Binding-site contacts:
Ligand atom N contacts residue VAL111 of chain 1.A at 3.4 Å.
Ligand atom CM contacts residue THR78 of chain 1.A at 4.5 Å.
Ligand atom CM contacts residue VAL111 of chain 1.A at 4.2 Å (hydrophobic).
Ligand atom C3 contacts residue TYR75 of chain 1.A at 4.0 Å (hydrophobic).
Ligand atom CM contacts residue ASP77 of chain 1.A at 4.4 Å.
Ligand atom N contacts residue ASP77 of chain 1.A at 4.2 Å.
Ligand atom N1 contacts residue ASP77 of chain 1.A at 3.7 Å.
Ligand atom C6 contacts residue ASP77 of chain 1.A at 4.0 Å.
Ligand atom C6 contacts residue PRO76 of chain 1.A at 4.4 Å (hydrophobic).
Ligand atom CM contacts residue PHE107 of chain 1.A at 3.6 Å (hydrophobic).
Ligand atom C2 contacts residue PHE107 of chain 1.A at 3.4 Å (hydrophobic).
Ligand atom C2 contacts residue TYR75 of chain 1.A at 3.9 Å (hydrophobic).
Ligand atom C2 contacts residue ASP77 of chain 1.A at 4.0 Å.
Ligand atom C3 contacts residue PRO76 of chain 1.A at 3.9 Å (hydrophobic).
Ligand atom C3 contacts residue PHE107 of chain 1.A at 3.1 Å (hydrophobic).
Ligand atom N1 contacts residue CYS108 of chain 1.A at 4.2 Å.
Ligand atom N contacts residue THR78 of chain 1.A at 3.6 Å.
Ligand atom C4 contacts residue PHE107 of chain 1.A at 3.9 Å (hydrophobic).
Ligand atom N1 contacts residue PRO76 of chain 1.A at 4.4 Å.
Ligand atom C2 contacts residue PRO76 of chain 1.A at 4.1 Å (hydrophobic).
Ligand atom C4 contacts residue PRO76 of chain 1.A at 4.0 Å (hydrophobic).
Ligand atom N contacts residue CYS108 of chain 1.A at 2.8 Å (h-bond).
Ligand atom C3 contacts residue CYS108 of chain 1.A at 3.4 Å (hydrophobic).
Ligand atom N1 contacts residue PHE107 of chain 1.A at 4.3 Å.
Ligand atom CM contacts residue CYS108 of chain 1.A at 1.9 Å (hydrophobic).
Ligand atom CM contacts residue TYR75 of chain 1.A at 3.6 Å (hydrophobic).
Ligand atom C5 contacts residue PRO76 of chain 1.A at 4.2 Å (hydrophobic).
Ligand atom N contacts residue TYR75 of chain 1.A at 4.1 Å.
Ligand atom C2 contacts residue CYS108 of chain 1.A at 3.0 Å (hydrophobic).

Sequence of chain 1.A:
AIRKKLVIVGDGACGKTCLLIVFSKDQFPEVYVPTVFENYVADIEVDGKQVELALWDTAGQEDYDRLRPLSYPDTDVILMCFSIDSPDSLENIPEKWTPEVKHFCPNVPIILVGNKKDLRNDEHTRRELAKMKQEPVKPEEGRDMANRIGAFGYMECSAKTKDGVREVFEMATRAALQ

A protein and the small-molecule ligand that binds it are described below.
Small molecule (SMILES): NCc1ccccn1